Binding-site contacts:
Ligand atom O5 contacts residue GLN501 of chain 1.A at 3.5 Å (h-bond).
Ligand atom N2 contacts residue ASN502 of chain 1.A at 2.9 Å (h-bond).
Ligand atom C5 contacts residue ASN502 of chain 1.A at 3.6 Å.
Ligand atom O5 contacts residue LEU500 of chain 1.A at 4.4 Å.
Ligand atom C6 contacts residue LEU500 of chain 1.A at 4.3 Å (hydrophobic).
Ligand atom C7 contacts residue ASN502 of chain 1.A at 3.3 Å.
Ligand atom O5 contacts residue ASN502 of chain 1.A at 2.3 Å (h-bond).
Ligand atom C4 contacts residue ASN502 of chain 1.A at 4.2 Å.
Ligand atom O6 contacts residue GLN501 of chain 1.A at 3.0 Å (h-bond).
Ligand atom C3 contacts residue ASN502 of chain 1.A at 3.8 Å.
Ligand atom O7 contacts residue ASN502 of chain 1.A at 3.3 Å (h-bond).
Ligand atom C1 contacts residue GLN501 of chain 1.A at 4.2 Å.
Ligand atom C6 contacts residue GLN501 of chain 1.A at 3.6 Å.
Ligand atom O6 contacts residue LEU500 of chain 1.A at 3.5 Å.
Ligand atom C2 contacts residue ASN502 of chain 1.A at 2.5 Å.
Ligand atom C5 contacts residue GLN501 of chain 1.A at 4.2 Å.
Ligand atom C5 contacts residue LEU500 of chain 1.A at 4.1 Å (hydrophobic).
Ligand atom O6 contacts residue ALA499 of chain 1.A at 4.5 Å.
Ligand atom C1 contacts residue ASN502 of chain 1.A at 1.4 Å.
Ligand atom C8 contacts residue ASN502 of chain 1.A at 4.5 Å.

Sequence of chain 1.A:
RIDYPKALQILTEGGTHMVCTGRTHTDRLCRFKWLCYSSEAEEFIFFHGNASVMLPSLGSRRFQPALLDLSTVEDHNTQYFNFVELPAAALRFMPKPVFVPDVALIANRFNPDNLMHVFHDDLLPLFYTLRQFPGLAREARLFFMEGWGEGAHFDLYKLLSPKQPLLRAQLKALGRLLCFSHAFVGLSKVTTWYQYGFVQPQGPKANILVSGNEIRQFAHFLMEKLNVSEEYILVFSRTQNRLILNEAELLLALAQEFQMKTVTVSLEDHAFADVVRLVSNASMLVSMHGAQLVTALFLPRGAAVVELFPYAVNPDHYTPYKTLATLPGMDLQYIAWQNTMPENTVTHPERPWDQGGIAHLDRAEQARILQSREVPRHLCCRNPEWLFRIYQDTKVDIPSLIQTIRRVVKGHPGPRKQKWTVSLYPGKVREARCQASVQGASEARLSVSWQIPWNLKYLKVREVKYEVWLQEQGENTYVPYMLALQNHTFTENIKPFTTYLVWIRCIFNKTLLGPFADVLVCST

A protein and the small-molecule ligand that binds it are described below.
Small molecule (SMILES): CC(=O)N[C@@H]1[C@@H](O)[C@H](O)[C@@H](CO)O[C@H]1O